This small molecule binds to this protein.
Small molecule (SMILES): O=C(O)[C@H](NOCCS)c1c[nH]c2ccccc12

Binding-site contacts:
Ligand atom O4 contacts residue LYS35 of chain 1.A at 4.2 Å.
Ligand atom C14 contacts residue LEU72 of chain 1.A at 4.1 Å (hydrophobic).
Ligand atom C14 contacts residue ALA73 of chain 1.A at 3.8 Å (hydrophobic).
Ligand atom C16 contacts residue LEU72 of chain 1.A at 3.5 Å (hydrophobic).
Ligand atom C18 contacts residue ALA73 of chain 1.A at 3.7 Å (hydrophobic).
Ligand atom C16 contacts residue VAL69 of chain 1.A at 4.0 Å (hydrophobic).
Ligand atom C17 contacts residue ALA73 of chain 1.A at 4.1 Å (hydrophobic).
Ligand atom C16 contacts residue MET39 of chain 1.A at 4.2 Å (hydrophobic).
Ligand atom C17 contacts residue MET39 of chain 1.A at 3.5 Å (hydrophobic).
Ligand atom S1 contacts residue MET39 of chain 1.A at 3.5 Å.
Ligand atom C2 contacts residue MET39 of chain 1.A at 4.0 Å (hydrophobic).
Ligand atom C6 contacts residue LYS35 of chain 1.A at 4.0 Å.
Ligand atom C10 contacts residue LEU72 of chain 1.A at 4.2 Å (hydrophobic).
Ligand atom S1 contacts residue CYS31 of chain 1.A at 2.0 Å (h-bond).
Ligand atom C17 contacts residue VAL69 of chain 1.A at 3.8 Å (hydrophobic).
Ligand atom C11 contacts residue LEU72 of chain 1.A at 4.2 Å (hydrophobic).
Ligand atom C3 contacts residue LYS35 of chain 1.A at 3.7 Å.
Ligand atom S1 contacts residue ILE28 of chain 1.A at 4.0 Å.
Ligand atom C15 contacts residue LEU72 of chain 1.A at 3.4 Å (hydrophobic).
Ligand atom C13 contacts residue LEU72 of chain 1.A at 4.0 Å (hydrophobic).
Ligand atom O4 contacts residue ALA73 of chain 1.A at 3.4 Å.
Ligand atom N5 contacts residue LYS35 of chain 1.A at 4.3 Å.
Ligand atom C2 contacts residue CYS31 of chain 1.A at 3.0 Å (hydrophobic).
Ligand atom N5 contacts residue ALA73 of chain 1.A at 3.1 Å.
Ligand atom C15 contacts residue PHE42 of chain 1.A at 3.9 Å (hydrophobic).
Ligand atom C18 contacts residue MET39 of chain 1.A at 3.8 Å (hydrophobic).
Ligand atom C10 contacts residue ALA73 of chain 1.A at 4.0 Å (hydrophobic).
Ligand atom O8 contacts residue LYS35 of chain 1.A at 3.4 Å.
Ligand atom C16 contacts residue PHE42 of chain 1.A at 3.5 Å (hydrophobic).
Ligand atom C3 contacts residue MET39 of chain 1.A at 4.2 Å (hydrophobic).
Ligand atom C7 contacts residue LYS35 of chain 1.A at 3.6 Å.
Ligand atom O4 contacts residue MET39 of chain 1.A at 3.8 Å.
Ligand atom O9 contacts residue ALA73 of chain 1.A at 3.8 Å.
Ligand atom C3 contacts residue CYS31 of chain 1.A at 3.5 Å (hydrophobic).
Ligand atom C6 contacts residue ALA73 of chain 1.A at 4.1 Å (hydrophobic).
Ligand atom O9 contacts residue LYS35 of chain 1.A at 4.2 Å.
Ligand atom C2 contacts residue LEU36 of chain 1.A at 3.6 Å (hydrophobic).
Ligand atom N12 contacts residue LEU72 of chain 1.A at 4.0 Å.
Ligand atom C3 contacts residue ALA73 of chain 1.A at 4.2 Å (hydrophobic).
Ligand atom C2 contacts residue LYS35 of chain 1.A at 3.4 Å.

Sequence of chain 1.A:
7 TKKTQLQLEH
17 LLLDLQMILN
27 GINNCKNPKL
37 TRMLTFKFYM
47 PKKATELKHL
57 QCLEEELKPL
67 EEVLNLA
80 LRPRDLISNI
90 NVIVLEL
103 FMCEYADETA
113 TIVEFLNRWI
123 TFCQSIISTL